A protein and the small-molecule ligand that binds it are described below.
Small molecule (SMILES): CC(=O)N[C@H]1[C@H](O[C@H]2[C@H](O)[C@@H](NC(C)=O)CO[C@@H]2CO)O[C@H](CO)[C@@H](O)[C@@H]1O

Binding-site contacts:
Ligand atom C8 contacts residue TYR593 of chain 1.C at 4.0 Å (hydrophobic).
Ligand atom O5 contacts residue ASN432 of chain 1.C at 2.3 Å (h-bond).
Ligand atom O5 contacts residue LYS433 of chain 1.C at 3.6 Å (salt-bridge).
Ligand atom C3 contacts residue ASN432 of chain 1.C at 3.8 Å.
Ligand atom C4 contacts residue ASN432 of chain 1.C at 4.1 Å.
Ligand atom N2 contacts residue ASN432 of chain 1.C at 3.0 Å (h-bond).
Ligand atom C5 contacts residue LYS433 of chain 1.C at 4.1 Å.
Ligand atom C2 contacts residue ASN432 of chain 1.C at 2.5 Å.
Ligand atom C1 contacts residue ASN432 of chain 1.C at 1.4 Å.
Ligand atom C5 contacts residue ASN432 of chain 1.C at 3.6 Å.
Ligand atom O7 contacts residue ASN432 of chain 1.C at 2.9 Å (h-bond).
Ligand atom O7 contacts residue GLU442 of chain 1.C at 3.8 Å.
Ligand atom C7 contacts residue ASN432 of chain 1.C at 3.2 Å.
Ligand atom C8 contacts residue SER434 of chain 1.C at 3.6 Å.
Ligand atom O6 contacts residue SER434 of chain 1.C at 3.8 Å.
Ligand atom C6 contacts residue ASN432 of chain 1.C at 4.5 Å.
Ligand atom O6 contacts residue LYS433 of chain 1.C at 2.4 Å (salt-bridge).
Ligand atom C6 contacts residue LYS433 of chain 1.C at 3.3 Å.
Ligand atom O6 contacts residue ASN432 of chain 1.C at 4.4 Å.

Sequence of chain 1.C:
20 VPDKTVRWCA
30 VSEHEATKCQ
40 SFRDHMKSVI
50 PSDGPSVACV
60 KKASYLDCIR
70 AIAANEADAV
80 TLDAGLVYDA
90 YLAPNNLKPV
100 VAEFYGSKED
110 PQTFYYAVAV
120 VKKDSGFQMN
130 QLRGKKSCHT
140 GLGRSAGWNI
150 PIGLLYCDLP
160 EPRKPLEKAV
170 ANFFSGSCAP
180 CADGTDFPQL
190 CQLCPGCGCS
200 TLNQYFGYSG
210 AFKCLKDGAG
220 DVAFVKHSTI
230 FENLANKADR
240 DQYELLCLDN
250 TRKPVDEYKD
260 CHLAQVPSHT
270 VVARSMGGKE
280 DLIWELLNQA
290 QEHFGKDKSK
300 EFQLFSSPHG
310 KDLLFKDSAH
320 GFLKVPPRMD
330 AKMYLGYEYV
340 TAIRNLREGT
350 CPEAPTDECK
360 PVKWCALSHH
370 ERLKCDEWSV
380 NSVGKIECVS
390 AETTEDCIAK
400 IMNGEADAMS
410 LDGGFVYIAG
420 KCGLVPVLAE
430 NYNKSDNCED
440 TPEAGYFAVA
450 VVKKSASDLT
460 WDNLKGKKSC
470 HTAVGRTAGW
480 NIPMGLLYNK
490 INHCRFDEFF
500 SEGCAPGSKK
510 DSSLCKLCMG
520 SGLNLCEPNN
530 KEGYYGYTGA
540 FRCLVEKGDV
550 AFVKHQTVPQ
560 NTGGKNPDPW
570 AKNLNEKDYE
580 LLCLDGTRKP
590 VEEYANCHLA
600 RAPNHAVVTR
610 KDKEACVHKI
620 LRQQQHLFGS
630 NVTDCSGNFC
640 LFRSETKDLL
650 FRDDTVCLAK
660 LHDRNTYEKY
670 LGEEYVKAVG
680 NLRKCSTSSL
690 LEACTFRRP